Sequence of chain 1.A:
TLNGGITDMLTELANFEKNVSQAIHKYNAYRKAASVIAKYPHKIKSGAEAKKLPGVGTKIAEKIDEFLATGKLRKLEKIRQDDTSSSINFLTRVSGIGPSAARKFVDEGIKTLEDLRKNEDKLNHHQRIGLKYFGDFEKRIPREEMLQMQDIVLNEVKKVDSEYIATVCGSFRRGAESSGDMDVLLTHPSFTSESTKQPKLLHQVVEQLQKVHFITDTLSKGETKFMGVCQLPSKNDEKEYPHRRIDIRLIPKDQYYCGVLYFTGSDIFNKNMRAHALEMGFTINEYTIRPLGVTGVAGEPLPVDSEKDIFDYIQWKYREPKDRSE

Binding-site contacts:
Ligand atom C5 contacts residue ASP276 of chain 1.A at 3.5 Å.
Ligand atom N2 contacts residue ARG283 of chain 1.A at 3.1 Å.
Ligand atom C2 contacts residue ASN279 of chain 1.A at 3.6 Å.
Ligand atom F3B contacts residue SER180 of chain 1.A at 3.5 Å.
Ligand atom O3' contacts residue ARG183 of chain 1.A at 3.6 Å.
Ligand atom N2 contacts residue ASN279 of chain 1.A at 3.5 Å (h-bond).
Ligand atom O2B contacts residue GLY179 of chain 1.A at 3.2 Å.
Ligand atom O1G contacts residue MG1 of chain 1.F at 2.3 Å.
Ligand atom O3' contacts residue GLY274 of chain 1.A at 3.4 Å.
Ligand atom O2G contacts residue GLY189 of chain 1.A at 3.0 Å (h-bond).
Ligand atom C1' contacts residue TYR271 of chain 1.A at 3.5 Å (hydrophobic).
Ligand atom O5' contacts residue NA1 of chain 1.G at 3.6 Å (h-bond).
Ligand atom O1A contacts residue ASP190 of chain 1.A at 3.0 Å (salt-bridge).
Ligand atom PA contacts residue MG1 of chain 1.F at 3.3 Å.
Ligand atom PA contacts residue NA1 of chain 1.G at 3.5 Å.
Ligand atom O3A contacts residue MG1 of chain 1.F at 3.6 Å.
Ligand atom O1G contacts residue ASP190 of chain 1.A at 3.1 Å (salt-bridge).
Ligand atom N3 contacts residue ASN279 of chain 1.A at 3.0 Å (h-bond).
Ligand atom O3G contacts residue SER180 of chain 1.A at 2.3 Å (h-bond).
Ligand atom PG contacts residue GLY189 of chain 1.A at 3.5 Å.
Ligand atom O2B contacts residue MG1 of chain 1.F at 2.2 Å.
Ligand atom O2B contacts residue ASP192 of chain 1.A at 3.0 Å (salt-bridge).
Ligand atom O1B contacts residue ARG183 of chain 1.A at 2.8 Å (salt-bridge).
Ligand atom O1A contacts residue NA1 of chain 1.G at 2.5 Å (h-bond).
Ligand atom N7 contacts residue ASP276 of chain 1.A at 3.3 Å.
Ligand atom O1A contacts residue MG1 of chain 1.F at 2.0 Å.
Ligand atom O3G contacts residue GLY189 of chain 1.A at 3.2 Å (h-bond).
Ligand atom N3 contacts residue TYR271 of chain 1.A at 3.6 Å.
Ligand atom C2' contacts residue TYR271 of chain 1.A at 3.2 Å (hydrophobic).
Ligand atom F3B contacts residue ARG183 of chain 1.A at 3.3 Å.
Ligand atom C5' contacts residue ASP192 of chain 1.A at 3.4 Å.
Ligand atom O2B contacts residue SER180 of chain 1.A at 3.2 Å (h-bond).
Ligand atom O3G contacts residue MG1 of chain 1.F at 3.2 Å.
Ligand atom O3' contacts residue THR273 of chain 1.A at 3.5 Å (h-bond).
Ligand atom PB contacts residue MG1 of chain 1.F at 3.3 Å.
Ligand atom C2' contacts residue GLY274 of chain 1.A at 3.5 Å.
Ligand atom O2G contacts residue ARG149 of chain 1.A at 3.5 Å (salt-bridge).
Ligand atom PG contacts residue MG1 of chain 1.F at 3.2 Å.
Ligand atom O1A contacts residue ASP192 of chain 1.A at 3.0 Å (salt-bridge).
Ligand atom O4' contacts residue PHE272 of chain 1.A at 3.5 Å.

The protein below binds the small molecule below.
Small molecule (SMILES): Nc1nc2c(ncn2[C@H]2C[C@H](O)[C@@H](CO[P](=O)(O)O[P](=O)(O)[C@H](F)P(=O)(O)O)O2)c(=O)[nH]1